Binding-site contacts:
Ligand atom O2P contacts residue ARG61 of chain 1.A at 2.9 Å (salt-bridge).
Ligand atom CB contacts residue GLU19 of chain 1.A at 3.1 Å.
Ligand atom CA contacts residue ASN55 of chain 1.A at 3.3 Å.
Ligand atom CB contacts residue ASN231 of chain 1.A at 3.4 Å.
Ligand atom O3P contacts residue TYR135 of chain 1.A at 2.7 Å (h-bond).
Ligand atom O contacts residue GLU187 of chain 1.A at 3.4 Å (salt-bridge).
Ligand atom O contacts residue VAL51 of chain 1.A at 3.5 Å.
Ligand atom OG contacts residue GLU19 of chain 1.A at 2.5 Å (salt-bridge).
Ligand atom CG contacts residue ASN55 of chain 1.A at 3.6 Å.
Ligand atom C contacts residue ASN180 of chain 1.A at 3.6 Å.
Ligand atom O1P contacts residue ARG61 of chain 1.A at 2.9 Å (salt-bridge).
Ligand atom O contacts residue ASN231 of chain 1.A at 2.9 Å (h-bond).
Ligand atom O2P contacts residue ARG134 of chain 1.A at 2.8 Å (salt-bridge).
Ligand atom CA contacts residue ASN231 of chain 1.A at 3.4 Å.
Ligand atom N contacts residue LEU234 of chain 1.A at 3.0 Å.
Ligand atom CD1 contacts residue LEU179 of chain 1.A at 3.6 Å (hydrophobic).
Ligand atom N contacts residue ASN180 of chain 1.A at 2.9 Å (h-bond).
Ligand atom O3P contacts residue ARG134 of chain 1.A at 2.9 Å (salt-bridge).
Ligand atom NH2 contacts residue ASN55 of chain 1.A at 3.2 Å (h-bond).
Ligand atom CB contacts residue ASN180 of chain 1.A at 3.3 Å.
Ligand atom O contacts residue LYS54 of chain 1.A at 2.9 Å (salt-bridge).
Ligand atom O contacts residue LYS54 of chain 1.A at 3.5 Å.
Ligand atom CG1 contacts residue GLY176 of chain 1.A at 3.6 Å.
Ligand atom CB contacts residue TRP235 of chain 1.A at 3.1 Å (hydrophobic).
Ligand atom O contacts residue ASN55 of chain 1.A at 3.0 Å (h-bond).
Ligand atom N contacts residue GLU19 of chain 1.A at 2.7 Å (salt-bridge).
Ligand atom C contacts residue ASN55 of chain 1.A at 3.5 Å.
Ligand atom CA contacts residue GLU19 of chain 1.A at 3.6 Å.
Ligand atom O contacts residue VAL51 of chain 1.A at 3.5 Å.
Ligand atom CA contacts residue LEU234 of chain 1.A at 3.4 Å (hydrophobic).
Ligand atom O1P contacts residue LYS54 of chain 1.A at 2.7 Å (salt-bridge).
Ligand atom N contacts residue LEU179 of chain 1.A at 3.5 Å.
Ligand atom N contacts residue ASN231 of chain 1.A at 2.9 Å (h-bond).
Ligand atom O contacts residue VAL183 of chain 1.A at 3.6 Å.
Ligand atom CB contacts residue ASN55 of chain 1.A at 3.3 Å.
Ligand atom CA contacts residue GLU19 of chain 1.A at 3.6 Å.
Ligand atom NE contacts residue ASN55 of chain 1.A at 2.9 Å (h-bond).
Ligand atom CA contacts residue ASN180 of chain 1.A at 3.4 Å.
Ligand atom O contacts residue LYS54 of chain 1.A at 3.6 Å.
Ligand atom C contacts residue GLU19 of chain 1.A at 3.6 Å.

A small-molecule ligand and the protein it binds are described below.
Small molecule (SMILES): CC[C@H](C)[C@H](NC(=O)[C@H](COP(=O)(O)O)NC(=O)CNC(=O)[C@H](C)N)C(=O)N1CCC[C@H]1C(=O)NCC(=O)N[C@@H](CCCNC(N)=[NH2+])C(=O)N[C@@H](C)C(=O)N[C@@H](CO)C(=O)O

Sequence of chain 1.A:
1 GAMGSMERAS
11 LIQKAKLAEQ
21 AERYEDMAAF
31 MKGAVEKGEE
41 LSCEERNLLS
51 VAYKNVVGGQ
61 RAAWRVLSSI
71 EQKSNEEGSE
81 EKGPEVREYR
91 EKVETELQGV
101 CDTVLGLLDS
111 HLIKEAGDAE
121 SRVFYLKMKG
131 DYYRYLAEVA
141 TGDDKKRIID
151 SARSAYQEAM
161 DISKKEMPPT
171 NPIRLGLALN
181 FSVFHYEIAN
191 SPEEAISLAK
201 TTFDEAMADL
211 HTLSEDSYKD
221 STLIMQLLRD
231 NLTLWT